Binding-site contacts:
Ligand atom C4 contacts residue LEU514 of chain 1.A at 3.6 Å (hydrophobic).
Ligand atom C3' contacts residue LEU514 of chain 1.A at 3.8 Å (hydrophobic).
Ligand atom N6 contacts residue SER539 of chain 1.A at 4.0 Å.
Ligand atom C3' contacts residue SER397 of chain 1.A at 3.7 Å.
Ligand atom N6 contacts residue LYS518 of chain 1.A at 3.6 Å.
Ligand atom C5' contacts residue SER398 of chain 1.A at 3.6 Å.
Ligand atom O3' contacts residue SER397 of chain 1.A at 2.9 Å (h-bond).
Ligand atom N1 contacts residue SER517 of chain 1.A at 3.9 Å.
Ligand atom OP2 contacts residue THR396 of chain 1.A at 4.0 Å.
Ligand atom C6 contacts residue SER517 of chain 1.A at 3.8 Å.
Ligand atom P contacts residue SER397 of chain 1.A at 3.6 Å.
Ligand atom OP1 contacts residue THR396 of chain 1.A at 3.3 Å.
Ligand atom N1 contacts residue LYS538 of chain 1.A at 4.0 Å.
Ligand atom N6 contacts residue LEU514 of chain 1.A at 2.5 Å (h-bond).
Ligand atom C2 contacts residue SER539 of chain 1.A at 3.0 Å.
Ligand atom O6 contacts residue LYS518 of chain 1.A at 3.2 Å.
Ligand atom OP1 contacts residue SER397 of chain 1.A at 2.7 Å (h-bond).
Ligand atom C8 contacts residue LEU514 of chain 1.A at 3.9 Å (hydrophobic).
Ligand atom C2 contacts residue VAL542 of chain 1.A at 3.8 Å (hydrophobic).
Ligand atom C6 contacts residue SER539 of chain 1.A at 3.4 Å.
Ligand atom N3 contacts residue SER539 of chain 1.A at 3.6 Å (h-bond).
Ligand atom C5' contacts residue SER397 of chain 1.A at 3.5 Å.
Ligand atom OP2 contacts residue LYS515 of chain 1.A at 3.5 Å (salt-bridge).
Ligand atom C4 contacts residue SER539 of chain 1.A at 3.9 Å.
Ligand atom C2 contacts residue LYS538 of chain 1.A at 3.6 Å.
Ligand atom C5 contacts residue LEU514 of chain 1.A at 3.6 Å (hydrophobic).
Ligand atom OP2 contacts residue LYS394 of chain 1.A at 3.3 Å (salt-bridge).
Ligand atom C4' contacts residue SER397 of chain 1.A at 3.5 Å.
Ligand atom N6 contacts residue SER517 of chain 1.A at 3.0 Å (h-bond).
Ligand atom N7 contacts residue LYS518 of chain 1.A at 3.5 Å (salt-bridge).
Ligand atom N1 contacts residue SER539 of chain 1.A at 3.0 Å (h-bond).
Ligand atom N7 contacts residue LEU514 of chain 1.A at 3.5 Å (h-bond).
Ligand atom C2' contacts residue LEU514 of chain 1.A at 3.8 Å (hydrophobic).
Ligand atom N3 contacts residue LEU514 of chain 1.A at 4.0 Å.
Ligand atom C6 contacts residue LEU514 of chain 1.A at 3.3 Å (hydrophobic).
Ligand atom N9 contacts residue LEU514 of chain 1.A at 3.7 Å.
Ligand atom O5' contacts residue LEU514 of chain 1.A at 3.9 Å.
Ligand atom N3 contacts residue VAL542 of chain 1.A at 3.9 Å.
Ligand atom C5 contacts residue SER539 of chain 1.A at 3.9 Å.
Ligand atom OP1 contacts residue THR396 of chain 1.A at 3.8 Å.

Sequence of chain 1.A:
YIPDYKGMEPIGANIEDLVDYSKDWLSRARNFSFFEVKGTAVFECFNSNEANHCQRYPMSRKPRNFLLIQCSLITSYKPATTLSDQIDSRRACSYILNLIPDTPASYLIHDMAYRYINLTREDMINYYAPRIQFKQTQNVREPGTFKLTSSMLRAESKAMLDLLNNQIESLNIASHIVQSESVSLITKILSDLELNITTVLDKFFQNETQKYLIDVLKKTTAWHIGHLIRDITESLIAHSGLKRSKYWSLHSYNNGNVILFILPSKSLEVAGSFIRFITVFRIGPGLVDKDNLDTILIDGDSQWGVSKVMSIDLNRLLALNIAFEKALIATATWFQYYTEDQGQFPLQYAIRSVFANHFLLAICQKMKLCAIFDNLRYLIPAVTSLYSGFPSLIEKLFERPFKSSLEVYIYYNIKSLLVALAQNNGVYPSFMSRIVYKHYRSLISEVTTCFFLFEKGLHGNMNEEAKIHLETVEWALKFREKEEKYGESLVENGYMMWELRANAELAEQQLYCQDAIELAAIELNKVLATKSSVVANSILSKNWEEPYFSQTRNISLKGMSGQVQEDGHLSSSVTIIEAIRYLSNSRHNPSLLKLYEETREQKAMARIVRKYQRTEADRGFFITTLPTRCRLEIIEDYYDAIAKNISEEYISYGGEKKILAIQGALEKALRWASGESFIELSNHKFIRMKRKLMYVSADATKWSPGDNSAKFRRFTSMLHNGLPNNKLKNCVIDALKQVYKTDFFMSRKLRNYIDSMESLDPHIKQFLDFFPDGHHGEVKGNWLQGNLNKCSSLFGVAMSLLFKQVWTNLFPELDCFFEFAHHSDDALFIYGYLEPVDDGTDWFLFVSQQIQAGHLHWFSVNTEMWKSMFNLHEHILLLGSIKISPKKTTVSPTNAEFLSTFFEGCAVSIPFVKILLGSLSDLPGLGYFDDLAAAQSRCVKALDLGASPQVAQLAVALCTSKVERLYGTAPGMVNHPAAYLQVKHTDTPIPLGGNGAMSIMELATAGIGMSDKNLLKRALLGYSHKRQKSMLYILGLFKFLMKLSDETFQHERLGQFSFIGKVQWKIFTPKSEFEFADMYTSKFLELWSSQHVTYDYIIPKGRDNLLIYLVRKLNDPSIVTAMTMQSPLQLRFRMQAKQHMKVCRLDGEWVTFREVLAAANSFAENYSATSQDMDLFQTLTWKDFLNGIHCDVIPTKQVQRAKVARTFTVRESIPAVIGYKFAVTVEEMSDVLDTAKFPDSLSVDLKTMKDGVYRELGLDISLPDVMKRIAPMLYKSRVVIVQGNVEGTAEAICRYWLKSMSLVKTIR

This small molecule binds to this protein.
Small molecule (SMILES): Nc1ccn([C@@H]2O[C@H](CO[P](=O)(O)O[C@H]3[C@@H](O)[C@H](n4cnc5c(=O)nc(N)[nH]c54)O[C@@H]3CO[P](=O)(O)O[C@H]3[C@@H](O)[C@H](n4ccc(=O)[nH]c4=O)O[C@@H]3CO[P](=O)(O)O[C@H]3[C@@H](O)[C@H](n4ccc(=O)[nH]c4=O)O[C@@H]3CO[P](=O)(O)O[C@H]3[C@@H](O)[C@H](n4ccc(=O)[nH]c4=O)O[C@@H]3CO[P](=O)(O)O[C@H]3[C@@H](O)[C@H](n4ccc(=O)[nH]c4=O)O[C@@H]3COP(=O)=O)[C@@H](O[P](=O)(O)OC[C@H]3O[C@@H](n4cnc5c(=O)nc(N)[nH]c54)[C@H](O)[C@@H]3O[P](=O)(O)OC[C@H]3O[C@@H](n4cnc5c(=O)nc(N)[nH]c54)[C@H](O)[C@@H]3O[P](=O)(O)OC[C@H]3O[C@@H](n4cnc5c(N)ncnc54)[C@H](O)[C@@H]3O)[C@H]2O)c(=O)n1